Binding-site contacts:
Ligand atom C4 contacts residue TYR190 of chain 45.A at 3.8 Å (hydrophobic).
Ligand atom C2A contacts residue PHE179 of chain 45.A at 3.3 Å (hydrophobic).
Ligand atom C4A contacts residue PHE179 of chain 45.A at 3.3 Å (hydrophobic).
Ligand atom O5A contacts residue TYR144 of chain 45.A at 3.1 Å.
Ligand atom O5A contacts residue PHE179 of chain 45.A at 3.7 Å.
Ligand atom N3A contacts residue PHE179 of chain 45.A at 3.0 Å.
Ligand atom C1B contacts residue LEU181 of chain 45.A at 3.8 Å (hydrophobic).
Ligand atom CM6 contacts residue LEU181 of chain 45.A at 3.7 Å (hydrophobic).
Ligand atom C2C contacts residue ILE98 of chain 45.A at 4.0 Å (hydrophobic).
Ligand atom C5B contacts residue LEU181 of chain 45.A at 3.3 Å (hydrophobic).
Ligand atom CM3 contacts residue TYR190 of chain 45.A at 3.9 Å (hydrophobic).
Ligand atom C4A contacts residue TYR144 of chain 45.A at 3.8 Å (hydrophobic).
Ligand atom CM6 contacts residue TYR144 of chain 45.A at 3.7 Å (hydrophobic).
Ligand atom C5B contacts residue TYR144 of chain 45.A at 3.6 Å (hydrophobic).
Ligand atom C1A contacts residue PHE179 of chain 45.A at 3.5 Å (hydrophobic).
Ligand atom O1B contacts residue ILE98 of chain 45.A at 2.9 Å.
Ligand atom C1B contacts residue ILE98 of chain 45.A at 3.6 Å (hydrophobic).
Ligand atom CM6 contacts residue LEU184 of chain 45.A at 3.4 Å (hydrophobic).
Ligand atom C2B contacts residue ILE122 of chain 45.A at 3.9 Å (hydrophobic).
Ligand atom N2 contacts residue LEU100 of chain 45.A at 3.8 Å.
Ligand atom N3A contacts residue LEU217 of chain 45.A at 3.4 Å.
Ligand atom CM2 contacts residue ILE236 of chain 45.A at 4.0 Å (hydrophobic).
Ligand atom C5 contacts residue MET214 of chain 45.A at 3.6 Å (hydrophobic).
Ligand atom C6B contacts residue LEU181 of chain 45.A at 3.3 Å (hydrophobic).
Ligand atom C2B contacts residue ILE98 of chain 45.A at 3.9 Å (hydrophobic).
Ligand atom C3 contacts residue LEU100 of chain 45.A at 3.9 Å (hydrophobic).
Ligand atom C1A contacts residue TYR144 of chain 45.A at 3.1 Å (hydrophobic).
Ligand atom O5A contacts residue ALA166 of chain 45.A at 3.9 Å.
Ligand atom C4B contacts residue LEU181 of chain 45.A at 3.8 Å (hydrophobic).
Ligand atom CM4 contacts residue VAL168 of chain 45.A at 3.5 Å (hydrophobic).
Ligand atom CM2 contacts residue ILE122 of chain 45.A at 3.7 Å (hydrophobic).
Ligand atom C1C contacts residue MET214 of chain 45.A at 3.7 Å (hydrophobic).
Ligand atom O1 contacts residue LEU100 of chain 45.A at 4.0 Å.
Ligand atom C4B contacts residue PHE179 of chain 45.A at 3.9 Å (hydrophobic).
Ligand atom CM4 contacts residue PHE179 of chain 45.A at 3.9 Å (hydrophobic).
Ligand atom O1 contacts residue MET214 of chain 45.A at 3.2 Å.
Ligand atom C6B contacts residue ILE98 of chain 45.A at 3.6 Å (hydrophobic).
Ligand atom CM4 contacts residue TYR142 of chain 45.A at 3.1 Å (hydrophobic).
Ligand atom N2 contacts residue MET214 of chain 45.A at 3.8 Å.
Ligand atom C2A contacts residue TYR144 of chain 45.A at 3.7 Å (hydrophobic).

Sequence of chain 45.A:
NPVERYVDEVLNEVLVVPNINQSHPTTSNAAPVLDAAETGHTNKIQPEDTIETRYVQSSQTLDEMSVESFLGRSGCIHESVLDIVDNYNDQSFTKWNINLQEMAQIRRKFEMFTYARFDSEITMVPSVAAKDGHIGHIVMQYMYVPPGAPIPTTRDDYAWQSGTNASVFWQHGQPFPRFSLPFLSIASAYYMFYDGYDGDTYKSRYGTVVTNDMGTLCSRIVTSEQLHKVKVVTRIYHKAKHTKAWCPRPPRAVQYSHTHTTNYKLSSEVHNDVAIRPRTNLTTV

Sequence of chain 45.C:
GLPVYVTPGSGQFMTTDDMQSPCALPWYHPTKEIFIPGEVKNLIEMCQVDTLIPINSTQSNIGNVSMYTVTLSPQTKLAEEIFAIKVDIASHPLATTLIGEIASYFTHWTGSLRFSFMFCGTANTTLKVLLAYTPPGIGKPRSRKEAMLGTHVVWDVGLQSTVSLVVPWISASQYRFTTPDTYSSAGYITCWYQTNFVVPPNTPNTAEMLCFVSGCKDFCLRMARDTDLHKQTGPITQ

This protein binds this small molecule.
Small molecule (SMILES): Cc1cc(CCCOc2c(C)cc(-c3coc(C)n3)cc2C)on1